Binding-site contacts:
Ligand atom C05 contacts residue CYS316 of chain 1.C at 3.4 Å (hydrophobic).
Ligand atom C03 contacts residue LEU317 of chain 1.C at 3.7 Å (hydrophobic).
Ligand atom C16 contacts residue CYS316 of chain 1.C at 3.6 Å (hydrophobic).
Ligand atom C01 contacts residue LEU318 of chain 1.C at 4.0 Å (hydrophobic).
Ligand atom C16 contacts residue CYS376 of chain 1.C at 3.4 Å (hydrophobic).
Ligand atom C19 contacts residue SER241 of chain 1.C at 3.5 Å.
Ligand atom C18 contacts residue LEU242 of chain 1.C at 4.0 Å (hydrophobic).
Ligand atom C01 contacts residue CYS316 of chain 1.C at 3.8 Å (hydrophobic).
Ligand atom O07 contacts residue PHE255 of chain 1.C at 3.0 Å.
Ligand atom C11 contacts residue LEU242 of chain 1.C at 3.7 Å (hydrophobic).
Ligand atom C14 contacts residue LEU136 of chain 1.C at 4.1 Å (hydrophobic).
Ligand atom C02 contacts residue CYS316 of chain 1.C at 2.7 Å (hydrophobic).
Ligand atom C08 contacts residue ILE238 of chain 1.C at 3.7 Å (hydrophobic).
Ligand atom C04 contacts residue LEU378 of chain 1.C at 4.0 Å (hydrophobic).
Ligand atom C16 contacts residue LEU378 of chain 1.C at 4.0 Å (hydrophobic).
Ligand atom C19 contacts residue PHE255 of chain 1.C at 3.5 Å (hydrophobic).
Ligand atom C12 contacts residue LEU167 of chain 1.C at 4.1 Å (hydrophobic).
Ligand atom C10 contacts residue LEU167 of chain 1.C at 4.1 Å (hydrophobic).
Ligand atom C14 contacts residue LEU167 of chain 1.C at 3.8 Å (hydrophobic).
Ligand atom C12 contacts residue GLN256 of chain 1.C at 4.0 Å.
Ligand atom O01 contacts residue SER241 of chain 1.C at 3.7 Å.
Ligand atom O09 contacts residue SER241 of chain 1.C at 4.0 Å.
Ligand atom C07 contacts residue ILE238 of chain 1.C at 3.8 Å (hydrophobic).
Ligand atom C04 contacts residue CYS316 of chain 1.C at 2.8 Å (hydrophobic).
Ligand atom O06 contacts residue SER241 of chain 1.C at 4.0 Å.
Ligand atom O01 contacts residue LEU318 of chain 1.C at 3.3 Å.
Ligand atom O09 contacts residue ILE238 of chain 1.C at 4.1 Å.
Ligand atom C14 contacts residue CYS4 of chain 1.C at 4.1 Å (hydrophobic).
Ligand atom C06 contacts residue LEU378 of chain 1.C at 4.0 Å (hydrophobic).
Ligand atom C06 contacts residue ILE238 of chain 1.C at 3.7 Å (hydrophobic).
Ligand atom C15 contacts residue LEU378 of chain 1.C at 4.0 Å (hydrophobic).
Ligand atom C02 contacts residue LEU317 of chain 1.C at 3.5 Å (hydrophobic).
Ligand atom O06 contacts residue CYS316 of chain 1.C at 4.1 Å.
Ligand atom C16 contacts residue LEU318 of chain 1.C at 3.7 Å (hydrophobic).
Ligand atom C13 contacts residue LEU242 of chain 1.C at 3.8 Å (hydrophobic).
Ligand atom C14 contacts residue GLY134 of chain 1.C at 4.0 Å.
Ligand atom C03 contacts residue CYS316 of chain 1.C at 1.8 Å (hydrophobic).
Ligand atom C02 contacts residue LEU318 of chain 1.C at 4.0 Å (hydrophobic).
Ligand atom C17 contacts residue PHE202 of chain 1.C at 4.0 Å (hydrophobic).
Ligand atom C15 contacts residue LEU318 of chain 1.C at 4.0 Å (hydrophobic).

Sequence of chain 1.C:
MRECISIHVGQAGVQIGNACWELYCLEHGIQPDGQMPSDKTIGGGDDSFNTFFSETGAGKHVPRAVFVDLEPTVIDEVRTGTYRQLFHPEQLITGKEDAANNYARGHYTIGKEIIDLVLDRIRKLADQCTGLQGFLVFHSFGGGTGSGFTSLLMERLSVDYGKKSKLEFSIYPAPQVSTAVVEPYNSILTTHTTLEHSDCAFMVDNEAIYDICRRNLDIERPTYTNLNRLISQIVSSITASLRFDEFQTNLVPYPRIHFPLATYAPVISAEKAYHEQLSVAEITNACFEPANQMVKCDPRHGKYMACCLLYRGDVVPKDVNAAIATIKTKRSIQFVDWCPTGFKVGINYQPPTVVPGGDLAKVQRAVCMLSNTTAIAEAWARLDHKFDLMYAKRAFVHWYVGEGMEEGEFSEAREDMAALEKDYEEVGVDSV

This small molecule binds to this protein.
Small molecule (SMILES): C/C=C/C[C@H](C)[C@@H](OC)[C@@H](C)[C@H](O)C[C@H]1OC(=O)CC[C@H]1CC